Sequence of chain 1.E:
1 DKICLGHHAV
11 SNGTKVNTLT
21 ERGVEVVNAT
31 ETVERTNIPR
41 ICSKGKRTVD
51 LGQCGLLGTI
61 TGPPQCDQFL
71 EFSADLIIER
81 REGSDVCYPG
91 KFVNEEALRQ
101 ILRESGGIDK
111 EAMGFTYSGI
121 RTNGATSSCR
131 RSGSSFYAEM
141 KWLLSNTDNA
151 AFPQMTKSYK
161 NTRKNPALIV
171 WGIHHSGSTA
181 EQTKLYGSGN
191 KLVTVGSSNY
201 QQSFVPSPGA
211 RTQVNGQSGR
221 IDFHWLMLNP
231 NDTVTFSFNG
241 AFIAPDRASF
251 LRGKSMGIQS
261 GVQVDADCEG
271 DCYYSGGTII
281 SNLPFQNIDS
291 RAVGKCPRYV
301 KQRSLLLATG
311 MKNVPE

The small molecule below binds the protein below.
Small molecule (SMILES): CC(=O)N[C@H]1[C@H]([C@H](O)[C@H](O)CO)O[C@@](O[C@@H]2[C@@H](O)[C@H](O)O[C@H](CO)[C@@H]2O)(C(=O)O)C[C@@H]1O

Binding-site contacts:
Ligand atom C1 contacts residue GLN217 of chain 1.E at 3.3 Å.
Ligand atom C9 contacts residue TYR88 of chain 1.E at 3.4 Å (hydrophobic).
Ligand atom O1B contacts residue SER127 of chain 1.E at 4.2 Å.
Ligand atom C10 contacts residue ALA125 of chain 1.E at 3.7 Å (hydrophobic).
Ligand atom C8 contacts residue TRP142 of chain 1.E at 3.9 Å (hydrophobic).
Ligand atom C1 contacts residue THR126 of chain 1.E at 3.5 Å.
Ligand atom C8 contacts residue GLN217 of chain 1.E at 4.1 Å.
Ligand atom O9 contacts residue TYR88 of chain 1.E at 2.9 Å (h-bond).
Ligand atom O1A contacts residue GLN217 of chain 1.E at 3.6 Å.
Ligand atom O7 contacts residue LEU185 of chain 1.E at 3.5 Å.
Ligand atom O1A contacts residue THR126 of chain 1.E at 3.4 Å (h-bond).
Ligand atom C10 contacts residue TRP142 of chain 1.E at 4.2 Å (hydrophobic).
Ligand atom C5 contacts residue ALA125 of chain 1.E at 3.5 Å (hydrophobic).
Ligand atom C4 contacts residue ALA125 of chain 1.E at 3.4 Å (hydrophobic).
Ligand atom N5 contacts residue ALA125 of chain 1.E at 2.7 Å (h-bond).
Ligand atom O1B contacts residue GLN217 of chain 1.E at 2.6 Å (h-bond).
Ligand atom C7 contacts residue LEU185 of chain 1.E at 4.2 Å (hydrophobic).
Ligand atom O1B contacts residue THR126 of chain 1.E at 2.8 Å (h-bond).
Ligand atom O1A contacts residue SER127 of chain 1.E at 2.9 Å (h-bond).
Ligand atom C9 contacts residue GLU181 of chain 1.E at 3.5 Å.
Ligand atom O8 contacts residue TRP142 of chain 1.E at 3.9 Å.
Ligand atom C11 contacts residue TRP142 of chain 1.E at 3.8 Å (hydrophobic).
Ligand atom O8 contacts residue GLN217 of chain 1.E at 3.0 Å (h-bond).
Ligand atom C9 contacts residue HIS174 of chain 1.E at 3.2 Å.
Ligand atom C11 contacts residue LEU144 of chain 1.E at 3.8 Å (hydrophobic).
Ligand atom N5 contacts residue TRP142 of chain 1.E at 4.0 Å.
Ligand atom C1 contacts residue SER127 of chain 1.E at 3.9 Å.
Ligand atom C9 contacts residue TRP142 of chain 1.E at 3.6 Å (hydrophobic).
Ligand atom C7 contacts residue TRP142 of chain 1.E at 3.6 Å (hydrophobic).
Ligand atom C8 contacts residue TYR88 of chain 1.E at 4.1 Å (hydrophobic).
Ligand atom O9 contacts residue HIS174 of chain 1.E at 3.0 Å (h-bond).
Ligand atom O10 contacts residue LEU185 of chain 1.E at 3.4 Å.
Ligand atom C9 contacts residue LEU185 of chain 1.E at 4.0 Å (hydrophobic).
Ligand atom C8 contacts residue GLU181 of chain 1.E at 3.9 Å.
Ligand atom O8 contacts residue TYR88 of chain 1.E at 3.4 Å.
Ligand atom C11 contacts residue ALA125 of chain 1.E at 3.5 Å (hydrophobic).
Ligand atom C11 contacts residue GLY124 of chain 1.E at 3.6 Å.
Ligand atom C6 contacts residue ALA125 of chain 1.E at 4.0 Å (hydrophobic).
Ligand atom O9 contacts residue GLU181 of chain 1.E at 2.9 Å (salt-bridge).
Ligand atom O4 contacts residue ALA125 of chain 1.E at 3.9 Å.